Binding-site contacts:
Ligand atom C8 contacts residue TYR513 of chain 1.A at 3.4 Å (hydrophobic).
Ligand atom C5 contacts residue HIS509 of chain 1.A at 3.8 Å.
Ligand atom C2 contacts residue ASN511 of chain 1.A at 4.4 Å.
Ligand atom O5 contacts residue ASN511 of chain 1.A at 3.2 Å.
Ligand atom C1 contacts residue ASN511 of chain 1.A at 3.0 Å.
Ligand atom C7 contacts residue ASN511 of chain 1.A at 4.2 Å.
Ligand atom C1 contacts residue ASN487 of chain 1.A at 1.4 Å.
Ligand atom C8 contacts residue GLU474 of chain 1.A at 4.4 Å.
Ligand atom C1 contacts residue HIS509 of chain 1.A at 4.1 Å.
Ligand atom O6 contacts residue HIS509 of chain 1.A at 4.2 Å.
Ligand atom C2 contacts residue ASN487 of chain 1.A at 2.5 Å.
Ligand atom C7 contacts residue ASN487 of chain 1.A at 4.2 Å.
Ligand atom C8 contacts residue ASN511 of chain 1.A at 3.6 Å.
Ligand atom N2 contacts residue ASN487 of chain 1.A at 2.8 Å (h-bond).
Ligand atom O5 contacts residue ASN487 of chain 1.A at 2.5 Å (h-bond).
Ligand atom C6 contacts residue ASN511 of chain 1.A at 4.3 Å.
Ligand atom C5 contacts residue ASN511 of chain 1.A at 3.6 Å.
Ligand atom O5 contacts residue HIS509 of chain 1.A at 2.9 Å.
Ligand atom C2 contacts residue TYR513 of chain 1.A at 4.1 Å (hydrophobic).
Ligand atom C3 contacts residue ASN487 of chain 1.A at 3.7 Å.
Ligand atom C1 contacts residue TYR513 of chain 1.A at 3.8 Å (hydrophobic).
Ligand atom C4 contacts residue ASN487 of chain 1.A at 4.2 Å.
Ligand atom C5 contacts residue ASN487 of chain 1.A at 3.6 Å.
Ligand atom C6 contacts residue HIS509 of chain 1.A at 3.4 Å.
Ligand atom N2 contacts residue TYR513 of chain 1.A at 3.1 Å.
Ligand atom C7 contacts residue TYR513 of chain 1.A at 4.0 Å (hydrophobic).

Sequence of chain 1.A:
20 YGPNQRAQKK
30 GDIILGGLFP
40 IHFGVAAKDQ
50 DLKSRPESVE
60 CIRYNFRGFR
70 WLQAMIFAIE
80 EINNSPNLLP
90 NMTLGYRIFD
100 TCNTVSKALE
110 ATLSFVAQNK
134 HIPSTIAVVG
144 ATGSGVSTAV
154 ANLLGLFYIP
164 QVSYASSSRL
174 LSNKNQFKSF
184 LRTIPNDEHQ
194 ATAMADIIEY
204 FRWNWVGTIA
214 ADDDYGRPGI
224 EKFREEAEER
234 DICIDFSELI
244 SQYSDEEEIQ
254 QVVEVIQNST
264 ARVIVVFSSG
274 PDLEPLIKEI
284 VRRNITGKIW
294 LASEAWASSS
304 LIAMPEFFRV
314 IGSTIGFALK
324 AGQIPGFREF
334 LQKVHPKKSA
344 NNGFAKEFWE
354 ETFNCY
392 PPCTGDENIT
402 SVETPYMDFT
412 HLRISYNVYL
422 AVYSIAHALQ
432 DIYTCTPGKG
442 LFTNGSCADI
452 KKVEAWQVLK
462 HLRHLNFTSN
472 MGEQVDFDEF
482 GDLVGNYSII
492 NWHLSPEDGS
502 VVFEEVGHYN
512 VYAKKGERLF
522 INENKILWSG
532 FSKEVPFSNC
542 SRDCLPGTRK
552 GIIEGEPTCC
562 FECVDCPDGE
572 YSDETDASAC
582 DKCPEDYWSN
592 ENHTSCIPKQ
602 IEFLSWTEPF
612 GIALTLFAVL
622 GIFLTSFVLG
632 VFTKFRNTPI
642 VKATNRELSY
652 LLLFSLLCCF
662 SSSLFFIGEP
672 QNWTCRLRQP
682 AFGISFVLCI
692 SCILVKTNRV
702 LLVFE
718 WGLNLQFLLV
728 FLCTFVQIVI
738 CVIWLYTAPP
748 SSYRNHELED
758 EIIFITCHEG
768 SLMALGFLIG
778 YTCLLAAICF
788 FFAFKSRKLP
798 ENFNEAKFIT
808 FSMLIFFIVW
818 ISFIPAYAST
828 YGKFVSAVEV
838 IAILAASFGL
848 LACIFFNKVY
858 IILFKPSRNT

The protein below binds the small molecule below.
Small molecule (SMILES): CC(=O)N[C@H]1[C@H](O[C@H]2[C@H](O)[C@@H](NC(C)=O)CO[C@@H]2CO)O[C@H](CO)[C@@H](O)[C@@H]1O